Binding-site contacts:
Ligand atom O7 contacts residue GLN1040 of chain 1.A at 3.2 Å (h-bond).
Ligand atom O5 contacts residue GLN891 of chain 1.A at 4.5 Å.
Ligand atom C3 contacts residue ASN686 of chain 1.A at 3.8 Å.
Ligand atom C5 contacts residue GLN891 of chain 1.A at 4.2 Å.
Ligand atom C7 contacts residue GLN1040 of chain 1.A at 4.2 Å.
Ligand atom C1 contacts residue GLN1040 of chain 1.A at 4.0 Å.
Ligand atom C8 contacts residue THR685 of chain 1.A at 4.0 Å.
Ligand atom C2 contacts residue ASN686 of chain 1.A at 2.5 Å.
Ligand atom N2 contacts residue ASN686 of chain 1.A at 2.9 Å (h-bond).
Ligand atom C1 contacts residue ASN686 of chain 1.A at 1.4 Å.
Ligand atom C7 contacts residue ASN686 of chain 1.A at 3.4 Å.
Ligand atom O6 contacts residue GLN895 of chain 1.A at 4.0 Å.
Ligand atom C2 contacts residue GLN1040 of chain 1.A at 4.3 Å.
Ligand atom C4 contacts residue ASN686 of chain 1.A at 4.2 Å.
Ligand atom O5 contacts residue ASN686 of chain 1.A at 2.4 Å (h-bond).
Ligand atom C5 contacts residue ASN686 of chain 1.A at 3.6 Å.
Ligand atom C1 contacts residue GLN891 of chain 1.A at 4.3 Å.
Ligand atom O7 contacts residue ASN686 of chain 1.A at 3.5 Å (h-bond).
Ligand atom C8 contacts residue ASN686 of chain 1.A at 3.9 Å.
Ligand atom C7 contacts residue THR685 of chain 1.A at 4.5 Å.
Ligand atom O5 contacts residue GLN1040 of chain 1.A at 4.0 Å.

Sequence of chain 1.A:
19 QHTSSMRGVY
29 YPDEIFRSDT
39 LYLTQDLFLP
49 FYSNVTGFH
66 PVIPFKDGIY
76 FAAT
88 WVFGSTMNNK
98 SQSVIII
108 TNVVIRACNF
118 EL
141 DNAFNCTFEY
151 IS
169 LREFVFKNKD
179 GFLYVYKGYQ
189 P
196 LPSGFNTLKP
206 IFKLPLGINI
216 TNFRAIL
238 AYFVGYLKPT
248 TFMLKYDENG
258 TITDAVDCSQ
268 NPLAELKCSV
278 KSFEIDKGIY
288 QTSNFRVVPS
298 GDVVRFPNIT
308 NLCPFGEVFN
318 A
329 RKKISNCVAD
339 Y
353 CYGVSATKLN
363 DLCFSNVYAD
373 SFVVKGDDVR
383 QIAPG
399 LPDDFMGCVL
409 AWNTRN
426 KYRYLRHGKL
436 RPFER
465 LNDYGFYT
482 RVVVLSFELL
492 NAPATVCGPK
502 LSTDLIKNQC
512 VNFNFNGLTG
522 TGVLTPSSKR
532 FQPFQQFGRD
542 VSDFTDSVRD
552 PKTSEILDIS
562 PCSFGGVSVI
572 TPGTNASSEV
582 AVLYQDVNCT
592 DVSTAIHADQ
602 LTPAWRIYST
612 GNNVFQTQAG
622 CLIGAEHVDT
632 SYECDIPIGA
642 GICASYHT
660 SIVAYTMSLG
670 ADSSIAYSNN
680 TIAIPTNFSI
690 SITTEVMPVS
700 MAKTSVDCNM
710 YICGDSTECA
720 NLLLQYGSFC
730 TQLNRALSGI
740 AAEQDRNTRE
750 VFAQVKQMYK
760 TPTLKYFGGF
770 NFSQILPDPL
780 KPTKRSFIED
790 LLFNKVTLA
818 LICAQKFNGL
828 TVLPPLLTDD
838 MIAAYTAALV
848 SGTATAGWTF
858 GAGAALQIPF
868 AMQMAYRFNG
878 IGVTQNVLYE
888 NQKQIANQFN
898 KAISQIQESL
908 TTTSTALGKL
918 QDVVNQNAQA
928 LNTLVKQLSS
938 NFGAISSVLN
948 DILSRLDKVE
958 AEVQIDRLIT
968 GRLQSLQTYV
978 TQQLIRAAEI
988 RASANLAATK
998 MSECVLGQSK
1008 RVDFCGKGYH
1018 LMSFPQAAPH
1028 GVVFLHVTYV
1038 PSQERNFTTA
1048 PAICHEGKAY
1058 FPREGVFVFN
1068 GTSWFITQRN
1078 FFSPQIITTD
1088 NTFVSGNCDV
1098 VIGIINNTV

A protein and the small-molecule ligand that binds it are described below.
Small molecule (SMILES): CC(=O)N[C@@H]1[C@@H](O)[C@H](O)[C@@H](CO)O[C@H]1O